Sequence of chain 1.O:
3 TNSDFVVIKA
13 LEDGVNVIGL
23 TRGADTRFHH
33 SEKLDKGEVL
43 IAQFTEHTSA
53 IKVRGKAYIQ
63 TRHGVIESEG

Sequence of chain 1.P:
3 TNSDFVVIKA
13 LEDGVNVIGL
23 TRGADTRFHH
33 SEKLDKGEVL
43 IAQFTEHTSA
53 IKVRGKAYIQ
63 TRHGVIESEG

Binding-site contacts:
Ligand atom N contacts residue GLY25 of chain 1.P at 2.8 Å (h-bond).
Ligand atom CZ2 contacts residue ILE53 of chain 1.O at 4.0 Å (hydrophobic).
Ligand atom CE2 contacts residue GLN45 of chain 1.O at 3.9 Å.
Ligand atom CD2 contacts residue THR50 of chain 1.O at 4.0 Å.
Ligand atom CD1 contacts residue GLN45 of chain 1.O at 3.6 Å.
Ligand atom N contacts residue THR28 of chain 1.P at 2.8 Å (h-bond).
Ligand atom OXT contacts residue THR50 of chain 1.O at 3.1 Å (h-bond).
Ligand atom N contacts residue ASP27 of chain 1.P at 2.9 Å (salt-bridge).
Ligand atom O contacts residue SER51 of chain 1.P at 2.8 Å (h-bond).
Ligand atom C contacts residue SER51 of chain 1.P at 3.5 Å.
Ligand atom CH2 contacts residue GLY21 of chain 1.O at 3.5 Å.
Ligand atom NE1 contacts residue ALA44 of chain 1.O at 3.8 Å.
Ligand atom CZ2 contacts residue ALA44 of chain 1.O at 4.0 Å (hydrophobic).
Ligand atom OXT contacts residue HIS49 of chain 1.O at 3.9 Å.
Ligand atom CE2 contacts residue ALA44 of chain 1.O at 4.0 Å (hydrophobic).
Ligand atom NE1 contacts residue GLN45 of chain 1.O at 2.8 Å (h-bond).
Ligand atom CG contacts residue SER51 of chain 1.P at 3.8 Å.
Ligand atom O contacts residue THR47 of chain 1.O at 3.6 Å.
Ligand atom OXT contacts residue HIS31 of chain 1.O at 4.0 Å.
Ligand atom CE2 contacts residue THR50 of chain 1.O at 4.0 Å.
Ligand atom N contacts residue ARG24 of chain 1.P at 3.8 Å.
Ligand atom CA contacts residue THR23 of chain 1.P at 3.7 Å.
Ligand atom CD1 contacts residue ALA52 of chain 1.P at 4.0 Å (hydrophobic).
Ligand atom CA contacts residue THR28 of chain 1.P at 3.1 Å.
Ligand atom CZ2 contacts residue THR50 of chain 1.O at 3.9 Å.
Ligand atom OXT contacts residue THR47 of chain 1.O at 2.6 Å (h-bond).
Ligand atom C contacts residue THR47 of chain 1.O at 3.6 Å.
Ligand atom CZ3 contacts residue GLY21 of chain 1.O at 3.7 Å.
Ligand atom O contacts residue ARG24 of chain 1.P at 3.5 Å.
Ligand atom N contacts residue THR23 of chain 1.P at 2.7 Å (h-bond).
Ligand atom O contacts residue GLY25 of chain 1.P at 3.0 Å (h-bond).
Ligand atom CD1 contacts residue SER51 of chain 1.P at 3.4 Å.
Ligand atom CE3 contacts residue HIS31 of chain 1.O at 3.9 Å.
Ligand atom CB contacts residue SER51 of chain 1.P at 3.3 Å.
Ligand atom CD1 contacts residue THR47 of chain 1.O at 3.8 Å.
Ligand atom CA contacts residue GLY25 of chain 1.P at 3.4 Å.
Ligand atom C contacts residue GLY25 of chain 1.P at 3.4 Å.
Ligand atom CA contacts residue SER51 of chain 1.P at 3.9 Å.
Ligand atom CB contacts residue THR23 of chain 1.P at 3.7 Å.
Ligand atom CB contacts residue THR28 of chain 1.P at 3.4 Å.

A protein and the small-molecule ligand that binds it are described below.
Small molecule (SMILES): N[C@@H](Cc1c[nH]c2ccccc12)C(=O)O